Sequence of chain 1.A:
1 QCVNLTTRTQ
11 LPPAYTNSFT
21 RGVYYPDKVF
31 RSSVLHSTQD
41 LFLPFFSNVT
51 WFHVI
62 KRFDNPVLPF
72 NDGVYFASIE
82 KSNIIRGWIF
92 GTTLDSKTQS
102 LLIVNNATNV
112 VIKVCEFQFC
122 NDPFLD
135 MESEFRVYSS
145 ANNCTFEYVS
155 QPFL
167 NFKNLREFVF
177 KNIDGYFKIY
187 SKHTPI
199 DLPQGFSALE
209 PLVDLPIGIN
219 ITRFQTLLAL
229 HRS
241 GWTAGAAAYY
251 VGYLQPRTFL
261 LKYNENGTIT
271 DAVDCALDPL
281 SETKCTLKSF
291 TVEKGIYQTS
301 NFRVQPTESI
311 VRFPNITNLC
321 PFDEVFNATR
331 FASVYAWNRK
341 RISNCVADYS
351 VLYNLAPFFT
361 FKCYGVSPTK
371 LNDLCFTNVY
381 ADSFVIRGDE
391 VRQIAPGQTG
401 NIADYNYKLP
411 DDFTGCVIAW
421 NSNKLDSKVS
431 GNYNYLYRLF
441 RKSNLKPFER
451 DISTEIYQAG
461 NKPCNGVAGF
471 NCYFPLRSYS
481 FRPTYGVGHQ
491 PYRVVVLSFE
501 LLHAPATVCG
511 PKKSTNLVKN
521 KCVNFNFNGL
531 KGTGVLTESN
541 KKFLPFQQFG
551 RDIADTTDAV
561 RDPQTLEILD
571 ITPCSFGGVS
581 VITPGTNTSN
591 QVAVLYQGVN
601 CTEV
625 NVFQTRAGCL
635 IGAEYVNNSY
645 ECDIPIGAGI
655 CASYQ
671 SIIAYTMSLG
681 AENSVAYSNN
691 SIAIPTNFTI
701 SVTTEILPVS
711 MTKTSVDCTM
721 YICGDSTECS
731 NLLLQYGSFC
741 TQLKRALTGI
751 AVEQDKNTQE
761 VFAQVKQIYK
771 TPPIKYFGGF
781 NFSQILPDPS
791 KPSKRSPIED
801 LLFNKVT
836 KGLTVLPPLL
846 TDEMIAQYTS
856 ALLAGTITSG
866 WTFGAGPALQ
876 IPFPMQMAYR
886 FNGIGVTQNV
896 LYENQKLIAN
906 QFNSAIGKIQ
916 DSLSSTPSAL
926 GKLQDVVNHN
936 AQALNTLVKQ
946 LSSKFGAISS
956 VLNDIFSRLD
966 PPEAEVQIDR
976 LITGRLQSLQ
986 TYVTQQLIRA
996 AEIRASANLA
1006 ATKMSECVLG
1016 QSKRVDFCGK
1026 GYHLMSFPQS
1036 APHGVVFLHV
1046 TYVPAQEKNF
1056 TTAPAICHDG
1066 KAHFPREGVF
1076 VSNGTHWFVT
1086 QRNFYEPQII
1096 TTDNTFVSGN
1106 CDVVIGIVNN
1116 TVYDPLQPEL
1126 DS

A protein and the small-molecule ligand that binds it are described below.
Small molecule (SMILES): CC(=O)N[C@@H]1[C@@H](O)[C@H](O)[C@@H](CO)O[C@H]1O

Sequence of chain 1.C:
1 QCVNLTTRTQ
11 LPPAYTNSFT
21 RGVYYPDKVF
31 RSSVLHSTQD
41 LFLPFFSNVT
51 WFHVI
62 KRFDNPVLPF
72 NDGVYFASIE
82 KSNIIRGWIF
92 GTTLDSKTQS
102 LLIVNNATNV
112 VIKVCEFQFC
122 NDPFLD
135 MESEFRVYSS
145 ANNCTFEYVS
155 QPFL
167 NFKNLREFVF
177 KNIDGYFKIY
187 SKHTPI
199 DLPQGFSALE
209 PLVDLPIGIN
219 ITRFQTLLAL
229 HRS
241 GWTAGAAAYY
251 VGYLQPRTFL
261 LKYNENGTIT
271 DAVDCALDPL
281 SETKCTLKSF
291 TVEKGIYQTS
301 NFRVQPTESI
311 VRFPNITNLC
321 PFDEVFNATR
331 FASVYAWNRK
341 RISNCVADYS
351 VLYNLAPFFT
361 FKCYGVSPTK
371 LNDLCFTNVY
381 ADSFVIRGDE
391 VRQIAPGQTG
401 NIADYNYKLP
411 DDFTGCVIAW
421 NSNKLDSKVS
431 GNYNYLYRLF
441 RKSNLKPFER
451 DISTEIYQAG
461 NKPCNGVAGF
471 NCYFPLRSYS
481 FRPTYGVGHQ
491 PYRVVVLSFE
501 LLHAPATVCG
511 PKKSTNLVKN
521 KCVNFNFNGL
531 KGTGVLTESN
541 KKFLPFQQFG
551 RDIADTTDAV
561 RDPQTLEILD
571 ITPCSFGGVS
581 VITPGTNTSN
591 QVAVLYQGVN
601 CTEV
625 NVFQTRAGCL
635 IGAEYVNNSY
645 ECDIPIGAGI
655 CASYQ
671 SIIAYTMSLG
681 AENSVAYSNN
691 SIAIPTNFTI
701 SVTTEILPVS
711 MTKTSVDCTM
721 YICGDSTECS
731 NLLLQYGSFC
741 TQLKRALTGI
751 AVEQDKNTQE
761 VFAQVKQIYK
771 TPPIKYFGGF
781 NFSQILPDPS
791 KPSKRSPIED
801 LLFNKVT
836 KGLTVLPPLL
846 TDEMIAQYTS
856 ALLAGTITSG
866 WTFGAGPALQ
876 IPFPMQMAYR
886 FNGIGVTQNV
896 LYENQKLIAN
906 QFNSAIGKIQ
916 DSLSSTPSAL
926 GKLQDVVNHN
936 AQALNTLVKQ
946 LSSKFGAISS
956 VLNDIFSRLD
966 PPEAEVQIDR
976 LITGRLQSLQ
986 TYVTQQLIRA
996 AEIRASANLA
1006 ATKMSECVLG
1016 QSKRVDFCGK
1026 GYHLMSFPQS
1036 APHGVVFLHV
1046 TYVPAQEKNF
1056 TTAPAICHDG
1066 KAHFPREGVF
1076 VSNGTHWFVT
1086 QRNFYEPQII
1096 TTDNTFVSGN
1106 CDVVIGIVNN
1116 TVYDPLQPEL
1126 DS

Binding-site contacts:
Ligand atom C7 contacts residue HIS503 of chain 1.A at 3.8 Å.
Ligand atom C8 contacts residue HIS503 of chain 1.A at 3.5 Å.
Ligand atom O7 contacts residue HIS503 of chain 1.A at 3.7 Å.
Ligand atom C1 contacts residue ASN218 of chain 1.C at 1.4 Å.
Ligand atom C2 contacts residue ASN218 of chain 1.C at 2.5 Å.
Ligand atom C5 contacts residue ASN218 of chain 1.C at 3.7 Å.
Ligand atom N2 contacts residue ASN218 of chain 1.C at 2.9 Å (h-bond).
Ligand atom O7 contacts residue ASN218 of chain 1.C at 4.4 Å.
Ligand atom C7 contacts residue ASN218 of chain 1.C at 3.9 Å.
Ligand atom O5 contacts residue ASN218 of chain 1.C at 2.4 Å (h-bond).
Ligand atom C4 contacts residue ASN218 of chain 1.C at 4.2 Å.
Ligand atom C3 contacts residue ASN218 of chain 1.C at 3.8 Å.